Sequence of chain 1.B:
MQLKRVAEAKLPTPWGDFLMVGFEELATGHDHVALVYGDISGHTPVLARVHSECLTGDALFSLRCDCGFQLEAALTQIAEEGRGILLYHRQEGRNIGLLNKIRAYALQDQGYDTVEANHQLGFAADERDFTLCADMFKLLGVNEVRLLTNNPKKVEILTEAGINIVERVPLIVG

Binding-site contacts:
Ligand atom O4' contacts residue ARG94 of chain 1.B at 3.2 Å (salt-bridge).
Ligand atom C2' contacts residue CYS54 of chain 1.B at 3.8 Å (hydrophobic).
Ligand atom O6 contacts residue TYR105 of chain 1.B at 3.4 Å.
Ligand atom N7 contacts residue ZN1 of chain 1.F at 3.6 Å.
Ligand atom O6 contacts residue GLN108 of chain 1.B at 2.9 Å (h-bond).
Ligand atom O2A contacts residue ARG94 of chain 1.B at 3.8 Å.
Ligand atom PB contacts residue LYS154 of chain 1.B at 3.8 Å.
Ligand atom O1G contacts residue ASN151 of chain 1.B at 3.0 Å.
Ligand atom PA contacts residue ARG94 of chain 1.B at 3.8 Å.
Ligand atom O6 contacts residue THR114 of chain 1.B at 3.5 Å (h-bond).
Ligand atom O3' contacts residue GLU53 of chain 1.B at 3.1 Å (salt-bridge).
Ligand atom O2' contacts residue GLY93 of chain 1.B at 3.0 Å (h-bond).
Ligand atom O1A contacts residue ARG94 of chain 1.B at 2.8 Å (salt-bridge).
Ligand atom O2' contacts residue LYS101 of chain 1.B at 3.6 Å.
Ligand atom N2 contacts residue ASN118 of chain 1.B at 3.3 Å (h-bond).
Ligand atom C8 contacts residue ZN1 of chain 1.F at 3.0 Å.
Ligand atom O3' contacts residue GLN91 of chain 1.B at 3.6 Å.
Ligand atom O3' contacts residue ARG94 of chain 1.B at 3.7 Å.
Ligand atom C1' contacts residue GLY93 of chain 1.B at 3.8 Å.
Ligand atom PG contacts residue THR149 of chain 1.B at 3.7 Å.
Ligand atom N3 contacts residue GLY93 of chain 1.B at 3.8 Å.
Ligand atom O1G contacts residue THR149 of chain 1.B at 3.2 Å (h-bond).
Ligand atom C3' contacts residue SER52 of chain 1.B at 3.5 Å.
Ligand atom O3G contacts residue GLN70 of chain 1.B at 2.8 Å (h-bond).
Ligand atom O3' contacts residue SER52 of chain 1.B at 3.1 Å.
Ligand atom O3G contacts residue ARG49 of chain 1.B at 3.6 Å (salt-bridge).
Ligand atom N7 contacts residue TYR105 of chain 1.B at 3.4 Å (h-bond).
Ligand atom O2A contacts residue ARG128 of chain 1.B at 2.6 Å (salt-bridge).
Ligand atom O2' contacts residue CYS54 of chain 1.B at 3.5 Å.
Ligand atom O5' contacts residue ARG94 of chain 1.B at 3.7 Å.
Ligand atom O2' contacts residue GLU92 of chain 1.B at 3.1 Å (salt-bridge).
Ligand atom C3' contacts residue GLU53 of chain 1.B at 3.7 Å.
Ligand atom N2 contacts residue GLY93 of chain 1.B at 3.8 Å.
Ligand atom O2B contacts residue ARG49 of chain 1.B at 2.8 Å (salt-bridge).
Ligand atom O1B contacts residue ARG128 of chain 1.B at 2.8 Å (salt-bridge).
Ligand atom O2G contacts residue THR149 of chain 1.B at 3.0 Å (h-bond).
Ligand atom O1B contacts residue LYS154 of chain 1.B at 3.4 Å (salt-bridge).
Ligand atom O2' contacts residue GLU53 of chain 1.B at 3.2 Å (salt-bridge).
Ligand atom O2G contacts residue ARG49 of chain 1.B at 2.6 Å (salt-bridge).
Ligand atom N1 contacts residue THR114 of chain 1.B at 3.8 Å.

The protein below binds the small molecule below.
Small molecule (SMILES): Nc1nc2c(ncn2[C@@H]2O[C@H](CO[P](=O)(O)C[P](=O)(O)OP(=O)(O)O)[C@@H](O)[C@H]2O)c(=O)[nH]1